A small-molecule ligand and the protein it binds are described below.
Small molecule (SMILES): COc1ccc([C@@]2(c3cccc(-c4cccnc4)c3)C[C@@H](OC)C(N)=N2)cc1

Sequence of chain 1.A:
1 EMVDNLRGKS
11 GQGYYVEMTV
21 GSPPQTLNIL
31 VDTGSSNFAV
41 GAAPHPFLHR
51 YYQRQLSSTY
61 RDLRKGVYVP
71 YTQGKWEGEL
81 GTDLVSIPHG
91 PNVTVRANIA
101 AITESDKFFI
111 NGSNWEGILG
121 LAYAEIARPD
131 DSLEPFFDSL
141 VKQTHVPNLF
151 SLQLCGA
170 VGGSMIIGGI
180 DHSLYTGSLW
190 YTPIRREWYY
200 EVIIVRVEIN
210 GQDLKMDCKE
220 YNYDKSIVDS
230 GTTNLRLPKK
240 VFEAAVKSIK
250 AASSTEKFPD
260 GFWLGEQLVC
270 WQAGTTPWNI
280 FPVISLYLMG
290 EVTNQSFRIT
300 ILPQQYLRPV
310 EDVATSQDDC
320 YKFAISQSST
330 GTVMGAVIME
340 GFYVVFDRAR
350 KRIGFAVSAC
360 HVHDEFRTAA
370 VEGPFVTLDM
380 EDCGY

Binding-site contacts:
Ligand atom C25 contacts residue ILE110 of chain 1.A at 3.4 Å (hydrophobic).
Ligand atom C1 contacts residue TRP76 of chain 1.A at 3.6 Å (hydrophobic).
Ligand atom C11 contacts residue GLY230 of chain 1.A at 3.6 Å.
Ligand atom C24 contacts residue ILE110 of chain 1.A at 3.4 Å (hydrophobic).
Ligand atom O2 contacts residue VAL69 of chain 1.A at 3.5 Å.
Ligand atom C28 contacts residue GLY230 of chain 1.A at 3.0 Å.
Ligand atom C18 contacts residue ILE118 of chain 1.A at 3.5 Å (hydrophobic).
Ligand atom C3 contacts residue TRP76 of chain 1.A at 3.6 Å (hydrophobic).
Ligand atom O15 contacts residue THR231 of chain 1.A at 3.9 Å.
Ligand atom C19 contacts residue PHE108 of chain 1.A at 3.7 Å (hydrophobic).
Ligand atom N13 contacts residue ASP32 of chain 1.A at 2.7 Å (salt-bridge).
Ligand atom C22 contacts residue GLY230 of chain 1.A at 3.5 Å.
Ligand atom C8 contacts residue TYR71 of chain 1.A at 3.8 Å (hydrophobic).
Ligand atom C1 contacts residue ASN37 of chain 1.A at 3.7 Å.
Ligand atom C18 contacts residue PHE108 of chain 1.A at 3.8 Å (hydrophobic).
Ligand atom C9 contacts residue ASP32 of chain 1.A at 3.8 Å.
Ligand atom C26 contacts residue GLN12 of chain 1.A at 3.6 Å.
Ligand atom C23 contacts residue GLY230 of chain 1.A at 3.7 Å.
Ligand atom N27 contacts residue GLY13 of chain 1.A at 3.9 Å.
Ligand atom C5 contacts residue SER35 of chain 1.A at 3.6 Å.
Ligand atom O15 contacts residue ASP228 of chain 1.A at 3.8 Å.
Ligand atom C20 contacts residue PHE108 of chain 1.A at 3.8 Å (hydrophobic).
Ligand atom C5 contacts residue ASP32 of chain 1.A at 3.4 Å.
Ligand atom C26 contacts residue GLY11 of chain 1.A at 3.4 Å.
Ligand atom O2 contacts residue TRP76 of chain 1.A at 2.9 Å (h-bond).
Ligand atom C28 contacts residue LEU30 of chain 1.A at 3.6 Å (hydrophobic).
Ligand atom N14 contacts residue GLY230 of chain 1.A at 3.4 Å (h-bond).
Ligand atom C19 contacts residue ILE118 of chain 1.A at 3.7 Å (hydrophobic).
Ligand atom C19 contacts residue TYR71 of chain 1.A at 3.9 Å (hydrophobic).
Ligand atom N27 contacts residue GLY230 of chain 1.A at 3.5 Å (h-bond).
Ligand atom C12 contacts residue ASP32 of chain 1.A at 3.4 Å.
Ligand atom C12 contacts residue GLY230 of chain 1.A at 3.4 Å.
Ligand atom C26 contacts residue THR232 of chain 1.A at 3.8 Å.
Ligand atom C20 contacts residue TRP115 of chain 1.A at 3.7 Å (hydrophobic).
Ligand atom N14 contacts residue ASP32 of chain 1.A at 2.9 Å (salt-bridge).
Ligand atom N14 contacts residue ASP228 of chain 1.A at 2.9 Å (salt-bridge).
Ligand atom C4 contacts residue SER35 of chain 1.A at 3.6 Å.
Ligand atom C26 contacts residue GLY13 of chain 1.A at 3.7 Å.
Ligand atom C5 contacts residue ILE118 of chain 1.A at 3.8 Å (hydrophobic).
Ligand atom C25 contacts residue GLY11 of chain 1.A at 3.5 Å.